A small-molecule ligand and the protein it binds are described below.
Small molecule (SMILES): O=C(O)c1ccc(O)[n+]([O-])c1

Sequence of chain 1.G:
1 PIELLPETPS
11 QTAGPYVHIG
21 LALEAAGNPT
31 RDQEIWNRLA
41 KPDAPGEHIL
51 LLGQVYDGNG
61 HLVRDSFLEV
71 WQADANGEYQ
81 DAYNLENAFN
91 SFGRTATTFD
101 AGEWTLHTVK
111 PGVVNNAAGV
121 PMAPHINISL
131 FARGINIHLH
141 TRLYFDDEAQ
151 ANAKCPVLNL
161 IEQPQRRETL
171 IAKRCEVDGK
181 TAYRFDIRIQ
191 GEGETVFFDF

Sequence of chain 1.H:
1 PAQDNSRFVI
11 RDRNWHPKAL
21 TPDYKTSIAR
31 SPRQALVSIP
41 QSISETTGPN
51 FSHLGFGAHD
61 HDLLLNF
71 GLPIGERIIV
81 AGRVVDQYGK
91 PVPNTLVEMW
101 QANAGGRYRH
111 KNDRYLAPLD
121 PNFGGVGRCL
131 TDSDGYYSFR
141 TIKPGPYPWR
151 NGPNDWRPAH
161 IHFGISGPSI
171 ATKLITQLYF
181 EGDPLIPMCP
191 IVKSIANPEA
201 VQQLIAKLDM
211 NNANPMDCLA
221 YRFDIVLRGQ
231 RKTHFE

Binding-site contacts:
Ligand atom O1 contacts residue ILE191 of chain 1.H at 3.7 Å.
Ligand atom C3 contacts residue PRO15 of chain 1.G at 3.3 Å (hydrophobic).
Ligand atom O3 contacts residue FE1 of chain 1.V at 2.3 Å.
Ligand atom O3 contacts residue ARG157 of chain 1.H at 2.8 Å (salt-bridge).
Ligand atom C2 contacts residue FE1 of chain 1.V at 4.1 Å.
Ligand atom C2 contacts residue GLY14 of chain 1.G at 3.9 Å.
Ligand atom O3 contacts residue GLN177 of chain 1.H at 3.9 Å.
Ligand atom O2 contacts residue ARG133 of chain 1.G at 3.9 Å.
Ligand atom C4 contacts residue PRO15 of chain 1.G at 3.6 Å (hydrophobic).
Ligand atom N1 contacts residue ARG157 of chain 1.H at 3.5 Å (salt-bridge).
Ligand atom C6 contacts residue ARG157 of chain 1.H at 3.9 Å.
Ligand atom C6 contacts residue FE1 of chain 1.V at 2.7 Å.
Ligand atom O1 contacts residue TYR24 of chain 1.H at 2.4 Å (h-bond).
Ligand atom O3 contacts residue HIS162 of chain 1.H at 3.0 Å.
Ligand atom O1 contacts residue THR12 of chain 1.G at 4.0 Å.
Ligand atom O2 contacts residue TRP149 of chain 1.H at 3.3 Å.
Ligand atom C4 contacts residue TRP149 of chain 1.H at 3.8 Å (hydrophobic).
Ligand atom C2 contacts residue PRO15 of chain 1.G at 3.6 Å (hydrophobic).
Ligand atom C7 contacts residue TRP149 of chain 1.H at 3.7 Å (hydrophobic).
Ligand atom O4 contacts residue HIS160 of chain 1.H at 3.3 Å.
Ligand atom C2 contacts residue ILE191 of chain 1.H at 3.8 Å (hydrophobic).
Ligand atom O4 contacts residue TYR108 of chain 1.H at 3.3 Å (h-bond).
Ligand atom O1 contacts residue PRO15 of chain 1.G at 4.0 Å.
Ligand atom O3 contacts residue HIS160 of chain 1.H at 3.3 Å (h-bond).
Ligand atom N1 contacts residue HIS162 of chain 1.H at 4.0 Å.
Ligand atom O4 contacts residue ARG157 of chain 1.H at 3.8 Å.
Ligand atom C5 contacts residue FE1 of chain 1.V at 4.0 Å.
Ligand atom C7 contacts residue TYR24 of chain 1.H at 3.5 Å (hydrophobic).
Ligand atom C2 contacts residue ARG157 of chain 1.H at 4.1 Å.
Ligand atom O4 contacts residue TYR147 of chain 1.H at 3.9 Å.
Ligand atom O2 contacts residue PRO15 of chain 1.G at 4.1 Å.
Ligand atom N1 contacts residue FE1 of chain 1.V at 2.8 Å.
Ligand atom C3 contacts residue TRP149 of chain 1.H at 4.0 Å (hydrophobic).
Ligand atom C5 contacts residue TYR147 of chain 1.H at 3.7 Å (hydrophobic).
Ligand atom C7 contacts residue PRO15 of chain 1.G at 3.6 Å (hydrophobic).
Ligand atom C3 contacts residue ILE191 of chain 1.H at 4.0 Å (hydrophobic).
Ligand atom O1 contacts residue ARG133 of chain 1.G at 3.9 Å.
Ligand atom C7 contacts residue ILE191 of chain 1.H at 4.0 Å (hydrophobic).
Ligand atom O2 contacts residue TYR24 of chain 1.H at 4.0 Å.
Ligand atom O4 contacts residue FE1 of chain 1.V at 2.0 Å.